Sequence of chain 1.D:
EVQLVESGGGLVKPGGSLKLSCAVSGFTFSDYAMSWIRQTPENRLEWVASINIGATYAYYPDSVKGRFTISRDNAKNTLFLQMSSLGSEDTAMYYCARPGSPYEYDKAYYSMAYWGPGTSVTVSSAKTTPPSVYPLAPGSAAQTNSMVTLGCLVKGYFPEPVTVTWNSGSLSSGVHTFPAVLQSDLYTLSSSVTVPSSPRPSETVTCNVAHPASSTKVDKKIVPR

The protein below binds the small molecule below.
Small molecule (SMILES): C[C@]12CC[C@H](O)C[C@H]1CC[C@@H]1[C@@H]2C[C@@H](O)[C@]2(C)[C@@H](C3=CC(=O)OC3)CC[C@]12O

Binding-site contacts:
Ligand atom O21 contacts residue SER91 of chain 1.C at 3.2 Å.
Ligand atom O23 contacts residue SER111 of chain 1.D at 3.9 Å.
Ligand atom O23 contacts residue TYR110 of chain 1.D at 3.3 Å (h-bond).
Ligand atom C17 contacts residue TYR109 of chain 1.D at 3.9 Å (hydrophobic).
Ligand atom O23 contacts residue ASN34 of chain 1.C at 3.8 Å.
Ligand atom C1 contacts residue ASN52 of chain 1.D at 3.7 Å.
Ligand atom C18 contacts residue SER35 of chain 1.D at 4.1 Å.
Ligand atom O12 contacts residue ALA33 of chain 1.D at 3.7 Å.
Ligand atom O23 contacts residue GLN89 of chain 1.C at 3.1 Å (h-bond).
Ligand atom C18 contacts residue TRP47 of chain 1.D at 3.7 Å (hydrophobic).
Ligand atom O21 contacts residue TRP47 of chain 1.D at 3.9 Å.
Ligand atom O32 contacts residue TYR57 of chain 1.D at 3.7 Å.
Ligand atom C22 contacts residue SER111 of chain 1.D at 4.0 Å.
Ligand atom C16 contacts residue TYR110 of chain 1.D at 3.6 Å (hydrophobic).
Ligand atom O21 contacts residue GLN89 of chain 1.C at 3.4 Å (h-bond).
Ligand atom O14 contacts residue LEU94 of chain 1.C at 3.8 Å.
Ligand atom C21 contacts residue PRO96 of chain 1.C at 3.9 Å (hydrophobic).
Ligand atom C22 contacts residue TYR110 of chain 1.D at 3.6 Å (hydrophobic).
Ligand atom C2 contacts residue ASN52 of chain 1.D at 4.0 Å.
Ligand atom C23 contacts residue GLN89 of chain 1.C at 3.7 Å.
Ligand atom C19 contacts residue SER50 of chain 1.D at 3.8 Å.
Ligand atom O23 contacts residue MET112 of chain 1.D at 3.8 Å.
Ligand atom C21 contacts residue SER91 of chain 1.C at 3.8 Å.
Ligand atom C22 contacts residue MET112 of chain 1.D at 3.8 Å (hydrophobic).
Ligand atom C2 contacts residue TYR109 of chain 1.D at 4.0 Å (hydrophobic).
Ligand atom C22 contacts residue SER91 of chain 1.C at 4.1 Å.
Ligand atom C1 contacts residue ALA33 of chain 1.D at 4.1 Å (hydrophobic).
Ligand atom C11 contacts residue ALA33 of chain 1.D at 3.6 Å (hydrophobic).
Ligand atom C5 contacts residue TYR57 of chain 1.D at 3.9 Å (hydrophobic).
Ligand atom O23 contacts residue TRP47 of chain 1.D at 4.1 Å.
Ligand atom C6 contacts residue TYR57 of chain 1.D at 4.2 Å (hydrophobic).
Ligand atom O12 contacts residue PRO99 of chain 1.D at 3.8 Å.
Ligand atom C18 contacts residue SER50 of chain 1.D at 3.8 Å.
Ligand atom C23 contacts residue TRP47 of chain 1.D at 4.0 Å (hydrophobic).
Ligand atom C23 contacts residue SER91 of chain 1.C at 3.4 Å.
Ligand atom O21 contacts residue PRO96 of chain 1.C at 3.8 Å.
Ligand atom C6 contacts residue LEU94 of chain 1.C at 4.0 Å (hydrophobic).
Ligand atom C16 contacts residue TYR109 of chain 1.D at 4.1 Å (hydrophobic).
Ligand atom O23 contacts residue SER91 of chain 1.C at 3.6 Å.
Ligand atom C23 contacts residue TYR110 of chain 1.D at 3.5 Å (hydrophobic).

Sequence of chain 1.C:
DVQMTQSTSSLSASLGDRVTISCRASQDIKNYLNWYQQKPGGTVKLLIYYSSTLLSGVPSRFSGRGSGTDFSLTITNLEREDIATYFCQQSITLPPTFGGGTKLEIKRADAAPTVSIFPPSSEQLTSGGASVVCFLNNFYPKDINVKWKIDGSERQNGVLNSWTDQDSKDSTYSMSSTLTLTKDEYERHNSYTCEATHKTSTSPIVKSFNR